The small molecule below binds the protein below.
Small molecule (SMILES): CC(=O)N[C@H]1[C@H](O[C@H]2[C@H](O)[C@@H](NC(C)=O)CO[C@@H]2CO)O[C@H](CO)[C@@H](O[C@@H]2O[C@H](CO)[C@@H](O)[C@H](O)[C@@H]2O)[C@@H]1O

Sequence of chain 1.D:
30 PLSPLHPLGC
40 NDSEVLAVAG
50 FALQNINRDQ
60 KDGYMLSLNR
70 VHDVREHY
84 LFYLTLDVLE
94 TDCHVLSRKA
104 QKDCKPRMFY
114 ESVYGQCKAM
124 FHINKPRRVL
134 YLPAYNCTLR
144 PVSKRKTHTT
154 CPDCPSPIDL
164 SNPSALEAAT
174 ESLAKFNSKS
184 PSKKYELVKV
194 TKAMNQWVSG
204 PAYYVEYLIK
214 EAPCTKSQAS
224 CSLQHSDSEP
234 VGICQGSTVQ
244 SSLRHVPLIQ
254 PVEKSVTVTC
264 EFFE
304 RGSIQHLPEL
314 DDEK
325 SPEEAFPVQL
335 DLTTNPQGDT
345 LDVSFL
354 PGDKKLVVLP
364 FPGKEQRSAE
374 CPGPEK

Binding-site contacts:
Ligand atom O5 contacts residue ASN40 of chain 1.D at 2.3 Å (h-bond).
Ligand atom C4 contacts residue ASN40 of chain 1.D at 4.2 Å.
Ligand atom C5 contacts residue ASN40 of chain 1.D at 3.7 Å.
Ligand atom N2 contacts residue ASN40 of chain 1.D at 2.9 Å (h-bond).
Ligand atom C7 contacts residue ASN40 of chain 1.D at 3.5 Å.
Ligand atom C2 contacts residue ASN40 of chain 1.D at 2.5 Å.
Ligand atom C1 contacts residue ASN40 of chain 1.D at 1.4 Å.
Ligand atom O7 contacts residue ASN40 of chain 1.D at 3.7 Å.
Ligand atom C3 contacts residue ASN40 of chain 1.D at 3.8 Å.